Sequence of chain 1.C:
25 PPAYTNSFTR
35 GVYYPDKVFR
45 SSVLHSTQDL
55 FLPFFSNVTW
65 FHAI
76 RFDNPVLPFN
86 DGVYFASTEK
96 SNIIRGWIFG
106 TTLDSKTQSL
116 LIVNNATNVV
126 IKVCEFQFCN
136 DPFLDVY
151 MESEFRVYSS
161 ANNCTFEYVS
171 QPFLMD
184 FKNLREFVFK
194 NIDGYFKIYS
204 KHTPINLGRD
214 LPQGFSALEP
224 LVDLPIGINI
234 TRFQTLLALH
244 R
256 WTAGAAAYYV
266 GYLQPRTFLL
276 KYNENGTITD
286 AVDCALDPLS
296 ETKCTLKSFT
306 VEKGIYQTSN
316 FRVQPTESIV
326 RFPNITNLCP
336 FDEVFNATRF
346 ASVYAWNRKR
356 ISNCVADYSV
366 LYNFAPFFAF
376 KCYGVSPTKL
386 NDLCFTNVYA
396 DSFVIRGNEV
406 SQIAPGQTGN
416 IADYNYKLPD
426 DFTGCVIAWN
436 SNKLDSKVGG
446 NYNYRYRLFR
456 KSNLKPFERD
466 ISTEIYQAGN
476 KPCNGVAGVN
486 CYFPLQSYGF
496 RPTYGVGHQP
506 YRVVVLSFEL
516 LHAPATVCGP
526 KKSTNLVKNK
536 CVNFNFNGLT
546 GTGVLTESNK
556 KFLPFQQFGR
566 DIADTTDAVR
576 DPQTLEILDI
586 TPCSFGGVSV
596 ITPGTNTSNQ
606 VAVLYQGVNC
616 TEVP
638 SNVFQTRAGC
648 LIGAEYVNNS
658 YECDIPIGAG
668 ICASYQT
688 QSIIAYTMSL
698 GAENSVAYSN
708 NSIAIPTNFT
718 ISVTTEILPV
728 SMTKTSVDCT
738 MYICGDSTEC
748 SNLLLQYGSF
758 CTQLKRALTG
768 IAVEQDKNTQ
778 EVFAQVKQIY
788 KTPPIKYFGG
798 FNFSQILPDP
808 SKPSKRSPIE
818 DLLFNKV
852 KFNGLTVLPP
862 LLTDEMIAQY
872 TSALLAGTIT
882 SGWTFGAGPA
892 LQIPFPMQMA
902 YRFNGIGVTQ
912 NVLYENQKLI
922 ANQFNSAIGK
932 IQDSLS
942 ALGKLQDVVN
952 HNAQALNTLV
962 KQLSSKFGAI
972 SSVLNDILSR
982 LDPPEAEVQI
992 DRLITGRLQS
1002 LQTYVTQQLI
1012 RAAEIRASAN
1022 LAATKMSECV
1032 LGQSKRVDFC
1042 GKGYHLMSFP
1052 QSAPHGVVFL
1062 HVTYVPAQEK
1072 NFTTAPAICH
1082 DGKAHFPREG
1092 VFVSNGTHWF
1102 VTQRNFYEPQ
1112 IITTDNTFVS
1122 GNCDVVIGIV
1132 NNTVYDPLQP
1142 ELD

Binding-site contacts:
Ligand atom O7 contacts residue ASN280 of chain 1.C at 3.9 Å.
Ligand atom N2 contacts residue ASN280 of chain 1.C at 2.9 Å (h-bond).
Ligand atom C3 contacts residue ASN280 of chain 1.C at 3.8 Å.
Ligand atom C5 contacts residue ASN280 of chain 1.C at 3.7 Å.
Ligand atom C7 contacts residue ASN280 of chain 1.C at 3.7 Å.
Ligand atom C6 contacts residue GLU279 of chain 1.C at 4.4 Å.
Ligand atom C2 contacts residue ASN280 of chain 1.C at 2.5 Å.
Ligand atom O5 contacts residue ASN280 of chain 1.C at 2.4 Å (h-bond).
Ligand atom C1 contacts residue ASN280 of chain 1.C at 1.4 Å.
Ligand atom C4 contacts residue ASN280 of chain 1.C at 4.3 Å.

A protein and the small-molecule ligand that binds it are described below.
Small molecule (SMILES): CC(=O)N[C@@H]1[C@@H](O)[C@H](O)[C@@H](CO)O[C@H]1O